Binding-site contacts:
Ligand atom O6 contacts residue THR58 of chain 3.A at 3.9 Å.
Ligand atom N9 contacts residue LEU171 of chain 4.A at 4.0 Å.
Ligand atom N7 contacts residue PHE160 of chain 4.A at 3.7 Å.
Ligand atom C5 contacts residue THR58 of chain 3.A at 4.0 Å.
Ligand atom O2 contacts residue PHE160 of chain 4.A at 3.9 Å.
Ligand atom O2 contacts residue ASN255 of chain 4.A at 4.1 Å.
Ligand atom C4 contacts residue ASN255 of chain 4.A at 3.8 Å.
Ligand atom C2 contacts residue GLN229 of chain 4.A at 3.9 Å.
Ligand atom C4 contacts residue ARG177 of chain 4.A at 3.8 Å.
Ligand atom N7 contacts residue THR58 of chain 3.A at 2.8 Å (h-bond).
Ligand atom N3 contacts residue ARG177 of chain 4.A at 3.0 Å (salt-bridge).
Ligand atom C2 contacts residue ASN255 of chain 4.A at 3.8 Å.
Ligand atom C2 contacts residue VAL228 of chain 4.A at 4.0 Å (hydrophobic).
Ligand atom N1 contacts residue GLN229 of chain 4.A at 3.0 Å (h-bond).
Ligand atom O2 contacts residue SER227 of chain 4.A at 3.6 Å.
Ligand atom N3 contacts residue ASN255 of chain 4.A at 3.3 Å (h-bond).
Ligand atom N1 contacts residue PHE160 of chain 4.A at 3.6 Å.
Ligand atom O2 contacts residue GLN229 of chain 4.A at 3.8 Å.
Ligand atom C6 contacts residue GLN229 of chain 4.A at 3.7 Å.
Ligand atom N3 contacts residue PHE160 of chain 4.A at 3.7 Å.
Ligand atom C5 contacts residue PHE160 of chain 4.A at 3.4 Å (hydrophobic).
Ligand atom N8 contacts residue LEU171 of chain 4.A at 3.8 Å.
Ligand atom N9 contacts residue THR58 of chain 3.A at 4.0 Å.
Ligand atom N8 contacts residue THR58 of chain 3.A at 3.2 Å (h-bond).
Ligand atom N8 contacts residue PHE160 of chain 4.A at 3.6 Å.
Ligand atom O6 contacts residue GLN229 of chain 4.A at 2.9 Å (h-bond).
Ligand atom N7 contacts residue ALA57 of chain 3.A at 3.5 Å.
Ligand atom O6 contacts residue PHE160 of chain 4.A at 4.0 Å.
Ligand atom O6 contacts residue ILE55 of chain 3.A at 3.5 Å.
Ligand atom N9 contacts residue PHE160 of chain 4.A at 3.5 Å.
Ligand atom N8 contacts residue ALA57 of chain 3.A at 3.7 Å.
Ligand atom O2 contacts residue ARG177 of chain 4.A at 2.8 Å (salt-bridge).
Ligand atom C4 contacts residue PHE160 of chain 4.A at 3.4 Å (hydrophobic).
Ligand atom C2 contacts residue PHE160 of chain 4.A at 3.7 Å (hydrophobic).
Ligand atom O2 contacts residue VAL228 of chain 4.A at 2.9 Å (h-bond).
Ligand atom O6 contacts residue TYR9 of chain 3.A at 3.8 Å.
Ligand atom N9 contacts residue ARG177 of chain 4.A at 4.0 Å.
Ligand atom C6 contacts residue PHE160 of chain 4.A at 3.5 Å (hydrophobic).
Ligand atom C2 contacts residue ARG177 of chain 4.A at 3.5 Å.
Ligand atom N8 contacts residue ASP59 of chain 3.A at 3.9 Å.

Sequence of chain 4.A:
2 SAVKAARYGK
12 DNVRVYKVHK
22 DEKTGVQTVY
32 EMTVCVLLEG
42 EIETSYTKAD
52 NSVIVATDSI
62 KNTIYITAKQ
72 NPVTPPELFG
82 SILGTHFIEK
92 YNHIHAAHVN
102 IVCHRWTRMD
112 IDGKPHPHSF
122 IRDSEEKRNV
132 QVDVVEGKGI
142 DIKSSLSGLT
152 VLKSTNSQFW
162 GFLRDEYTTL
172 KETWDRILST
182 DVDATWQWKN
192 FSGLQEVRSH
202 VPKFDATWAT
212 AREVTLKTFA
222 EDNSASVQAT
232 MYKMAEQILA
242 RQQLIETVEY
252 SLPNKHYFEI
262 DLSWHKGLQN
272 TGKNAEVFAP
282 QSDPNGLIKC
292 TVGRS

The small molecule below binds the protein below.
Small molecule (SMILES): O=c1[nH]c(=O)c2nn[nH]c2[nH]1

Sequence of chain 3.A:
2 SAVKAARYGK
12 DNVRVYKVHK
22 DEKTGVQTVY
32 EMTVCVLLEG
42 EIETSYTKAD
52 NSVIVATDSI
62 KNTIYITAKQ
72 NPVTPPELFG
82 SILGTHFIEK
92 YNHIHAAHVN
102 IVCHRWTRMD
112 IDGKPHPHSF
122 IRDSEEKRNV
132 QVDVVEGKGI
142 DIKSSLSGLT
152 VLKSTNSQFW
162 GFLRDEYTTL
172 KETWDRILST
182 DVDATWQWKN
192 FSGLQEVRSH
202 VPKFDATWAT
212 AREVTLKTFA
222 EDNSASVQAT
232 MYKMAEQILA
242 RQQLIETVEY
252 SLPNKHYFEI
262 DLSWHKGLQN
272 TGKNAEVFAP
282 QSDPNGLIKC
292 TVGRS